Sequence of chain 1.E:
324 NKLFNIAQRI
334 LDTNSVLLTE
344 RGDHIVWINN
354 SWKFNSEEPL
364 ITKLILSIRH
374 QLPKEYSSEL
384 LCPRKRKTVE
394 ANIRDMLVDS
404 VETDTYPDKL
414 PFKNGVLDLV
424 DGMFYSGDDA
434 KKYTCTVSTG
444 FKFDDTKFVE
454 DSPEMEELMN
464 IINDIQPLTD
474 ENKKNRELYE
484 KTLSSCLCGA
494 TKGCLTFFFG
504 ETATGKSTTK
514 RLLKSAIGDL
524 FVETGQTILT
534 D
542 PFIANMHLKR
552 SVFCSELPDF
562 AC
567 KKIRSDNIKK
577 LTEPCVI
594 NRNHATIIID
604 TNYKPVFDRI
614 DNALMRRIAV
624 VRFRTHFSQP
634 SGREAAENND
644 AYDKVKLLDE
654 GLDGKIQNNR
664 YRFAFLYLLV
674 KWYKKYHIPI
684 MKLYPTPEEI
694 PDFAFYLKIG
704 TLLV

The protein below binds the small molecule below.
Small molecule (SMILES): Nc1ncnc2c1ncn2[C@@H]1O[C@H](CO[P](=O)(O)O[P](=O)(O)NP(=O)(O)O)[C@@H](O)[C@H]1O

Binding-site contacts:
Ligand atom N6 contacts residue PHE630 of chain 1.E at 3.4 Å.
Ligand atom O3A contacts residue THR507 of chain 1.E at 3.5 Å (h-bond).
Ligand atom O1A contacts residue SER510 of chain 1.E at 2.3 Å (h-bond).
Ligand atom O2A contacts residue SER510 of chain 1.E at 3.0 Å (h-bond).
Ligand atom O3A contacts residue GLY508 of chain 1.E at 3.0 Å (h-bond).
Ligand atom O3A contacts residue LYS509 of chain 1.E at 3.6 Å (salt-bridge).
Ligand atom O2A contacts residue LYS509 of chain 1.E at 3.1 Å (salt-bridge).
Ligand atom C2 contacts residue ASP652 of chain 1.E at 3.5 Å.
Ligand atom O3' contacts residue LEU651 of chain 1.E at 3.4 Å.
Ligand atom O2B contacts residue GLY508 of chain 1.E at 3.6 Å.
Ligand atom N6 contacts residue ASP467 of chain 1.E at 3.5 Å.
Ligand atom N3 contacts residue LEU655 of chain 1.E at 3.5 Å.
Ligand atom N7 contacts residue PHE630 of chain 1.E at 3.5 Å.
Ligand atom O4' contacts residue PHE630 of chain 1.E at 3.7 Å.
Ligand atom C5 contacts residue LEU655 of chain 1.E at 3.7 Å (hydrophobic).
Ligand atom PB contacts residue ALA506 of chain 1.E at 3.5 Å.
Ligand atom O2B contacts residue LYS509 of chain 1.E at 3.5 Å (salt-bridge).
Ligand atom O1B contacts residue LYS509 of chain 1.E at 3.5 Å (salt-bridge).
Ligand atom C5 contacts residue PHE630 of chain 1.E at 3.3 Å (hydrophobic).
Ligand atom O3A contacts residue SER510 of chain 1.E at 3.8 Å.
Ligand atom PB contacts residue SER510 of chain 1.E at 3.5 Å.
Ligand atom N1 contacts residue ILE464 of chain 1.E at 3.4 Å.
Ligand atom C6 contacts residue PHE630 of chain 1.E at 3.3 Å (hydrophobic).
Ligand atom O2A contacts residue THR511 of chain 1.E at 2.6 Å (h-bond).
Ligand atom O3A contacts residue ALA506 of chain 1.E at 3.3 Å.
Ligand atom O2B contacts residue THR507 of chain 1.E at 3.1 Å (h-bond).
Ligand atom C2 contacts residue LEU655 of chain 1.E at 3.6 Å (hydrophobic).
Ligand atom C6 contacts residue ILE464 of chain 1.E at 3.6 Å (hydrophobic).
Ligand atom N1 contacts residue LEU655 of chain 1.E at 3.8 Å.
Ligand atom PB contacts residue LYS509 of chain 1.E at 3.8 Å.
Ligand atom O2B contacts residue ALA506 of chain 1.E at 3.0 Å (h-bond).
Ligand atom O2A contacts residue GLY508 of chain 1.E at 3.3 Å.
Ligand atom C4 contacts residue LEU655 of chain 1.E at 3.5 Å (hydrophobic).
Ligand atom N3B contacts residue ALA506 of chain 1.E at 3.1 Å (h-bond).
Ligand atom PA contacts residue SER510 of chain 1.E at 3.1 Å.
Ligand atom N3 contacts residue ASP652 of chain 1.E at 3.5 Å (salt-bridge).
Ligand atom O1B contacts residue SER510 of chain 1.E at 2.4 Å (h-bond).
Ligand atom N6 contacts residue ILE464 of chain 1.E at 3.3 Å (h-bond).
Ligand atom O2B contacts residue THR505 of chain 1.E at 3.8 Å.
Ligand atom C4 contacts residue PHE630 of chain 1.E at 3.6 Å (hydrophobic).